Sequence of chain 1.A:
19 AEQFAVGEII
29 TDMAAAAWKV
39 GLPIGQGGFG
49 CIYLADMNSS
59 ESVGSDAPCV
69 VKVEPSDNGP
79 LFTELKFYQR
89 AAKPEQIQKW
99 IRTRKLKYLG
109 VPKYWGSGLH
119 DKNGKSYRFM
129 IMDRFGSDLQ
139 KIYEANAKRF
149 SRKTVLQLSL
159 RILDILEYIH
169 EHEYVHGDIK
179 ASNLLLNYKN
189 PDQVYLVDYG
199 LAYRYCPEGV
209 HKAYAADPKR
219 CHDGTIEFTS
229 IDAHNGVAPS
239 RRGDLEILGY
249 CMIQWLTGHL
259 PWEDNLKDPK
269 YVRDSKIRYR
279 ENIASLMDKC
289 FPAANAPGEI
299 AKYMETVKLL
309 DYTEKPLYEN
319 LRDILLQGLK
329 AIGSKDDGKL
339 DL

This small molecule binds to this protein.
Small molecule (SMILES): NS(=O)(=O)c1ccc(N/C=C2\C(=O)Nc3ccc4ncsc4c32)cc1

Binding-site contacts:
Ligand atom N contacts residue PHE133 of chain 1.A at 4.1 Å.
Ligand atom S1 contacts residue LYS139 of chain 1.A at 4.1 Å.
Ligand atom C contacts residue GLY134 of chain 1.A at 3.2 Å.
Ligand atom S contacts residue ILE50 of chain 1.A at 3.9 Å.
Ligand atom C10 contacts residue MET130 of chain 1.A at 3.8 Å (hydrophobic).
Ligand atom C9 contacts residue ASP131 of chain 1.A at 3.5 Å.
Ligand atom C2 contacts residue GLY134 of chain 1.A at 3.7 Å.
Ligand atom C10 contacts residue VAL68 of chain 1.A at 3.9 Å (hydrophobic).
Ligand atom N2 contacts residue ARG132 of chain 1.A at 3.8 Å.
Ligand atom N3 contacts residue LYS139 of chain 1.A at 3.2 Å.
Ligand atom C10 contacts residue PHE133 of chain 1.A at 3.7 Å (hydrophobic).
Ligand atom C10 contacts residue ASP131 of chain 1.A at 3.4 Å.
Ligand atom N2 contacts residue VAL68 of chain 1.A at 3.5 Å.
Ligand atom C8 contacts residue LEU183 of chain 1.A at 3.9 Å (hydrophobic).
Ligand atom C7 contacts residue LEU183 of chain 1.A at 3.7 Å (hydrophobic).
Ligand atom N contacts residue LEU183 of chain 1.A at 4.1 Å.
Ligand atom C15 contacts residue PHE133 of chain 1.A at 3.5 Å (hydrophobic).
Ligand atom C5 contacts residue GLY134 of chain 1.A at 3.7 Å.
Ligand atom N2 contacts residue PHE133 of chain 1.A at 3.3 Å.
Ligand atom C13 contacts residue LEU183 of chain 1.A at 4.1 Å (hydrophobic).
Ligand atom C contacts residue PHE133 of chain 1.A at 3.8 Å (hydrophobic).
Ligand atom C8 contacts residue PHE133 of chain 1.A at 4.1 Å (hydrophobic).
Ligand atom S contacts residue PHE47 of chain 1.A at 3.5 Å.
Ligand atom N1 contacts residue VAL195 of chain 1.A at 3.9 Å.
Ligand atom O1 contacts residue LYS139 of chain 1.A at 4.0 Å.
Ligand atom N2 contacts residue ASP131 of chain 1.A at 3.0 Å (salt-bridge).
Ligand atom O contacts residue ARG132 of chain 1.A at 3.9 Å.
Ligand atom C9 contacts residue VAL68 of chain 1.A at 3.8 Å (hydrophobic).
Ligand atom C14 contacts residue PHE47 of chain 1.A at 3.8 Å (hydrophobic).
Ligand atom C9 contacts residue PHE133 of chain 1.A at 3.5 Å (hydrophobic).
Ligand atom C3 contacts residue GLY134 of chain 1.A at 4.2 Å.
Ligand atom C15 contacts residue VAL68 of chain 1.A at 4.0 Å (hydrophobic).
Ligand atom C1 contacts residue GLY134 of chain 1.A at 3.2 Å.
Ligand atom C6 contacts residue LEU183 of chain 1.A at 3.7 Å (hydrophobic).
Ligand atom O2 contacts residue SER135 of chain 1.A at 3.9 Å.
Ligand atom C14 contacts residue VAL195 of chain 1.A at 4.0 Å (hydrophobic).
Ligand atom N3 contacts residue ASP136 of chain 1.A at 3.1 Å (salt-bridge).
Ligand atom O contacts residue PHE133 of chain 1.A at 2.9 Å (h-bond).
Ligand atom O contacts residue VAL68 of chain 1.A at 3.9 Å.
Ligand atom N3 contacts residue SER135 of chain 1.A at 3.6 Å.